A small-molecule ligand and the protein it binds are described below.
Small molecule (SMILES): CC(C)c1ccc(C(=O)Nc2ccccn2)cc1

Sequence of chain 2.B:
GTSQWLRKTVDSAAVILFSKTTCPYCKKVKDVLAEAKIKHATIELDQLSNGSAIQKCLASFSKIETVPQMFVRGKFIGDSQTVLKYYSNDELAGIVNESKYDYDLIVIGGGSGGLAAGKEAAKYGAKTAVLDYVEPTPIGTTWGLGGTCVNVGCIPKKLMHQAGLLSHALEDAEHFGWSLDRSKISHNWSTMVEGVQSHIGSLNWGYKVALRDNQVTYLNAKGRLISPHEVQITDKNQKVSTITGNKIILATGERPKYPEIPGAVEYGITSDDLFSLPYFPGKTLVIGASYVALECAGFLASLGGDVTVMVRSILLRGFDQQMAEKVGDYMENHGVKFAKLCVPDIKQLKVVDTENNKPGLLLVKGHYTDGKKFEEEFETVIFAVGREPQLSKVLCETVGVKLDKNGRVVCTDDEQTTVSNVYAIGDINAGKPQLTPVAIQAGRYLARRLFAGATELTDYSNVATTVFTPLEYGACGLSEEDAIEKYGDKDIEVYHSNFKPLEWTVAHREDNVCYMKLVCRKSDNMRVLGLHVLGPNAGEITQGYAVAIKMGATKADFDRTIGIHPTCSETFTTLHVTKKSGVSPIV

Binding-site contacts:
Ligand atom N1 contacts residue ASP312 of chain 2.B at 4.1 Å.
Ligand atom N1 contacts residue GLY311 of chain 2.B at 4.0 Å.
Ligand atom C6 contacts residue ASP312 of chain 2.B at 3.9 Å.
Ligand atom C11 contacts residue ASP312 of chain 2.B at 3.4 Å.
Ligand atom C14 contacts residue GLU386 of chain 2.B at 4.2 Å.
Ligand atom C13 contacts residue GLY288 of chain 2.B at 3.5 Å.
Ligand atom N1 contacts residue PHE286 of chain 2.B at 4.0 Å.
Ligand atom C13 contacts residue GLU386 of chain 2.B at 3.3 Å.
Ligand atom C7 contacts residue ASP312 of chain 2.B at 3.8 Å.
Ligand atom C2 contacts residue ASP312 of chain 2.B at 4.2 Å.
Ligand atom N contacts residue GLY310 of chain 2.B at 3.0 Å (h-bond).
Ligand atom C8 contacts residue GLY311 of chain 2.B at 3.9 Å.
Ligand atom N contacts residue ASP312 of chain 2.B at 4.3 Å.
Ligand atom C12 contacts residue GLU386 of chain 2.B at 4.2 Å.
Ligand atom C10 contacts residue GLY311 of chain 2.B at 4.4 Å.
Ligand atom C contacts residue ASP312 of chain 2.B at 3.4 Å.
Ligand atom C10 contacts residue ASP312 of chain 2.B at 3.9 Å.
Ligand atom O contacts residue GLY310 of chain 2.B at 3.7 Å.
Ligand atom C1 contacts residue LYS343 of chain 2.B at 4.1 Å.
Ligand atom C8 contacts residue ASP312 of chain 2.B at 3.7 Å.
Ligand atom C14 contacts residue LYS289 of chain 2.B at 3.5 Å.
Ligand atom C contacts residue LYS343 of chain 2.B at 3.1 Å.
Ligand atom C9 contacts residue GLY310 of chain 2.B at 3.4 Å.
Ligand atom C10 contacts residue GLY310 of chain 2.B at 3.7 Å.
Ligand atom C12 contacts residue ASP312 of chain 2.B at 3.6 Å.
Ligand atom C7 contacts residue GLY311 of chain 2.B at 3.5 Å.
Ligand atom C12 contacts residue LYS289 of chain 2.B at 3.7 Å.
Ligand atom C4 contacts residue ASP312 of chain 2.B at 3.4 Å.
Ligand atom C14 contacts residue PHE286 of chain 2.B at 4.1 Å (hydrophobic).
Ligand atom N1 contacts residue GLY310 of chain 2.B at 3.5 Å (h-bond).
Ligand atom C2 contacts residue GLY341 of chain 2.B at 4.2 Å.
Ligand atom C3 contacts residue ASP312 of chain 2.B at 3.7 Å.
Ligand atom N contacts residue GLY311 of chain 2.B at 4.4 Å.
Ligand atom C1 contacts residue ASP312 of chain 2.B at 4.0 Å.
Ligand atom C6 contacts residue GLY310 of chain 2.B at 4.3 Å.
Ligand atom C14 contacts residue GLY288 of chain 2.B at 3.4 Å.
Ligand atom C2 contacts residue LYS343 of chain 2.B at 3.4 Å.
Ligand atom C13 contacts residue LYS289 of chain 2.B at 2.9 Å.
Ligand atom C5 contacts residue ASP312 of chain 2.B at 3.9 Å.
Ligand atom C7 contacts residue GLY310 of chain 2.B at 4.2 Å.